A protein and the small-molecule ligand that binds it are described below.
Small molecule (SMILES): CC(C)c1c(C(=O)N[C@H](CO)c2ccccc2)nc(-c2ccc(F)cc2)n1CC[C@@H](O)C[C@@H](O)CC(=O)O

Binding-site contacts:
Ligand atom F1 contacts residue VAL249 of chain 1.C at 3.3 Å.
Ligand atom C10 contacts residue ASP256 of chain 1.C at 3.6 Å.
Ligand atom C35 contacts residue LYS258 of chain 1.C at 3.7 Å.
Ligand atom C29 contacts residue ALA130 of chain 1.D at 3.7 Å (hydrophobic).
Ligand atom N2 contacts residue ALA422 of chain 1.D at 3.7 Å.
Ligand atom F1 contacts residue SER227 of chain 1.C at 2.9 Å.
Ligand atom C13 contacts residue CYS127 of chain 1.D at 3.2 Å (hydrophobic).
Ligand atom O6 contacts residue SER250 of chain 1.C at 2.6 Å (h-bond).
Ligand atom C36 contacts residue LYS258 of chain 1.C at 3.5 Å.
Ligand atom O7 contacts residue LYS301 of chain 1.D at 2.8 Å (salt-bridge).
Ligand atom C36 contacts residue LYS301 of chain 1.D at 3.5 Å.
Ligand atom C23 contacts residue CYS127 of chain 1.D at 3.6 Å (hydrophobic).
Ligand atom O6 contacts residue ARG156 of chain 1.C at 3.4 Å (salt-bridge).
Ligand atom C30 contacts residue ARG156 of chain 1.C at 3.7 Å.
Ligand atom O4 contacts residue LYS257 of chain 1.C at 3.0 Å (salt-bridge).
Ligand atom C30 contacts residue VAL249 of chain 1.C at 3.7 Å (hydrophobic).
Ligand atom C20 contacts residue SER131 of chain 1.D at 3.5 Å.
Ligand atom O7 contacts residue SER250 of chain 1.C at 3.2 Å (h-bond).
Ligand atom O6 contacts residue LYS301 of chain 1.D at 3.4 Å (salt-bridge).
Ligand atom C10 contacts residue ASN321 of chain 1.D at 3.8 Å.
Ligand atom O4 contacts residue ASN321 of chain 1.D at 2.9 Å (h-bond).
Ligand atom N3 contacts residue LEU419 of chain 1.D at 3.6 Å.
Ligand atom C11 contacts residue ASP256 of chain 1.C at 3.6 Å.
Ligand atom O2 contacts residue SER131 of chain 1.D at 2.7 Å (h-bond).
Ligand atom F1 contacts residue ARG156 of chain 1.C at 3.4 Å.
Ligand atom C36 contacts residue SER250 of chain 1.C at 3.2 Å.
Ligand atom O4 contacts residue GLU125 of chain 1.D at 2.7 Å (salt-bridge).
Ligand atom C29 contacts residue SER131 of chain 1.D at 3.8 Å.
Ligand atom C36 contacts residue ALA317 of chain 1.D at 3.6 Å (hydrophobic).
Ligand atom C12 contacts residue HIS318 of chain 1.D at 3.4 Å.
Ligand atom C2 contacts residue LEU419 of chain 1.D at 3.7 Å (hydrophobic).
Ligand atom C24 contacts residue VAL249 of chain 1.C at 3.5 Å (hydrophobic).
Ligand atom O3 contacts residue ASP256 of chain 1.C at 2.8 Å (salt-bridge).
Ligand atom C15 contacts residue SER227 of chain 1.C at 3.7 Å.
Ligand atom C9 contacts residue GLU125 of chain 1.D at 3.8 Å.
Ligand atom C30 contacts residue SER227 of chain 1.C at 3.6 Å.
Ligand atom C35 contacts residue ALA317 of chain 1.D at 3.3 Å (hydrophobic).
Ligand atom O3 contacts residue ARG156 of chain 1.C at 3.1 Å (salt-bridge).
Ligand atom O6 contacts residue LYS258 of chain 1.C at 3.1 Å (salt-bridge).
Ligand atom C14 contacts residue ALA422 of chain 1.D at 3.7 Å (hydrophobic).

Sequence of chain 1.D:
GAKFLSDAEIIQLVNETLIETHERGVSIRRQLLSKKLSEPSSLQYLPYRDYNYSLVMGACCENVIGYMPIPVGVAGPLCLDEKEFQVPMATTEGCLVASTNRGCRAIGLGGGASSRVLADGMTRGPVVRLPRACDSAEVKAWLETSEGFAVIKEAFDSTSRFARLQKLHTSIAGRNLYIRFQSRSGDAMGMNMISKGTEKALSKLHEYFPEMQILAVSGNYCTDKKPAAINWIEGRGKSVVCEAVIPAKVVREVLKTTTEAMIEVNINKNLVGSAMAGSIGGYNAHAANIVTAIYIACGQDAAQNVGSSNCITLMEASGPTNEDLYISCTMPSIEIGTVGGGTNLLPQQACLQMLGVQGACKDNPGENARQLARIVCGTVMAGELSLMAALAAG

Sequence of chain 1.C:
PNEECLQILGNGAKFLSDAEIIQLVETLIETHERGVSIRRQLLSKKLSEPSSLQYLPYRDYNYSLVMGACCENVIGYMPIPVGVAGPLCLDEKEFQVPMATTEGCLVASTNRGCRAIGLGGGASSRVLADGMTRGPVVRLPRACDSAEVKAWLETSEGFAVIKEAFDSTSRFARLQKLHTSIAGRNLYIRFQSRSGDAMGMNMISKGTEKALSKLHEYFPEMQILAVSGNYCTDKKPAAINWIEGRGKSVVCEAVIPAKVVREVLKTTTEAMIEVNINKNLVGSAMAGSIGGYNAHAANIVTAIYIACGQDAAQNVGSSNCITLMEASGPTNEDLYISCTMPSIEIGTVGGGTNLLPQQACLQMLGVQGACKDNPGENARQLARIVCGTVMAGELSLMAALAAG